Binding-site contacts:
Ligand atom C5 contacts residue LYS220 of chain 1.D at 4.5 Å.
Ligand atom O2 contacts residue GLY9 of chain 1.D at 3.6 Å.
Ligand atom C2 contacts residue GLY9 of chain 1.D at 4.2 Å.
Ligand atom C1 contacts residue GLY9 of chain 1.D at 3.8 Å.
Ligand atom O3 contacts residue SER8 of chain 1.D at 4.0 Å.
Ligand atom O5 contacts residue LYS220 of chain 1.D at 4.4 Å.
Ligand atom O3 contacts residue GLY9 of chain 1.D at 3.7 Å.
Ligand atom O1 contacts residue GLY9 of chain 1.D at 4.2 Å.
Ligand atom O3 contacts residue LYS220 of chain 1.D at 2.8 Å (salt-bridge).
Ligand atom C1 contacts residue LYS229 of chain 2.D at 4.5 Å.
Ligand atom C3 contacts residue LYS220 of chain 1.D at 4.0 Å.
Ligand atom O2 contacts residue SER8 of chain 1.D at 3.6 Å.

Sequence of chain 2.D:
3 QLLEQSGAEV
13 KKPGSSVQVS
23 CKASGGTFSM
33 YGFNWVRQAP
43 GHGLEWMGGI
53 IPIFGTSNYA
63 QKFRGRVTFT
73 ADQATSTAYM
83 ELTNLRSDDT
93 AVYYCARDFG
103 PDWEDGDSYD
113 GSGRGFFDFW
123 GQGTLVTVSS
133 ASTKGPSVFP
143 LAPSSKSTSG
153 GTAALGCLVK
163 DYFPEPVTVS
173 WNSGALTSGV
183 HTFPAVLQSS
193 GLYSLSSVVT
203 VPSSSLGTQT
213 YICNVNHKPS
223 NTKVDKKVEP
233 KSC

Sequence of chain 1.D:
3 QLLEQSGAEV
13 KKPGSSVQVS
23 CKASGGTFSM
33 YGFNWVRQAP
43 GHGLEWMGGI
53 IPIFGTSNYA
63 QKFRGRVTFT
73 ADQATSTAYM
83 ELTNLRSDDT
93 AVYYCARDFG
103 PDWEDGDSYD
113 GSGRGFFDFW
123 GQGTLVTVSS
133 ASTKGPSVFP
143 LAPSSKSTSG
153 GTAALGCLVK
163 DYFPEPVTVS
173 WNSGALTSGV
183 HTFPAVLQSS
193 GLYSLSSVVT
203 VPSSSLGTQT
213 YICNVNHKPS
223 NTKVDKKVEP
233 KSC

A protein and the small-molecule ligand that binds it are described below.
Small molecule (SMILES): OC[C@@H](O)C(O)[C@@H](O)CO